This small molecule binds to this protein.
Small molecule (SMILES): CC1(C)O[C@@H]2[C@@H](CO[C@@]3(COS(N)(=O)=O)OC(C)(C)O[C@@H]23)O1

Binding-site contacts:
Ligand atom NAP contacts residue ZN1 of chain 1.J at 2.0 Å.
Ligand atom OAI contacts residue HIS97 of chain 1.B at 3.5 Å.
Ligand atom NAP contacts residue HIS122 of chain 1.B at 3.4 Å (h-bond).
Ligand atom SAO contacts residue HIS97 of chain 1.B at 3.8 Å.
Ligand atom OAR contacts residue THR208 of chain 1.B at 3.7 Å.
Ligand atom OAI contacts residue VAL147 of chain 1.B at 3.8 Å.
Ligand atom CAK contacts residue HIS97 of chain 1.B at 3.9 Å.
Ligand atom CAJ contacts residue SER71 of chain 1.B at 3.8 Å.
Ligand atom OAN contacts residue ZN1 of chain 1.J at 3.8 Å.
Ligand atom CAD contacts residue HIS97 of chain 1.B at 3.8 Å.
Ligand atom CAD contacts residue SER71 of chain 1.B at 3.5 Å.
Ligand atom CAM contacts residue THR208 of chain 1.B at 3.6 Å.
Ligand atom NAP contacts residue HIS99 of chain 1.B at 3.5 Å (h-bond).
Ligand atom CAE contacts residue ASN68 of chain 1.B at 3.8 Å.
Ligand atom CAC contacts residue THR208 of chain 1.B at 3.6 Å.
Ligand atom OAF contacts residue GLN95 of chain 1.B at 3.9 Å.
Ligand atom OAF contacts residue HIS97 of chain 1.B at 3.3 Å.
Ligand atom OAI contacts residue ZN1 of chain 1.J at 3.2 Å.
Ligand atom CAL contacts residue THR208 of chain 1.B at 3.5 Å.
Ligand atom OAQ contacts residue GLN95 of chain 1.B at 3.0 Å (h-bond).
Ligand atom OAA contacts residue HIS70 of chain 1.B at 4.0 Å.
Ligand atom CAK contacts residue GLN95 of chain 1.B at 3.6 Å.
Ligand atom SAO contacts residue THR207 of chain 1.B at 3.8 Å.
Ligand atom OAS contacts residue LEU206 of chain 1.B at 3.2 Å.
Ligand atom SAO contacts residue ZN1 of chain 1.J at 3.1 Å.
Ligand atom CAG contacts residue GLN95 of chain 1.B at 3.6 Å.
Ligand atom NAP contacts residue THR207 of chain 1.B at 2.7 Å (h-bond).
Ligand atom NAP contacts residue GLU109 of chain 1.B at 4.0 Å.
Ligand atom OAI contacts residue HIS122 of chain 1.B at 3.7 Å.
Ligand atom OAH contacts residue THR208 of chain 1.B at 2.6 Å (h-bond).
Ligand atom OAN contacts residue HIS97 of chain 1.B at 3.4 Å.
Ligand atom CAV contacts residue LEU206 of chain 1.B at 3.8 Å (hydrophobic).
Ligand atom NAP contacts residue HIS97 of chain 1.B at 3.4 Å (h-bond).
Ligand atom CAB contacts residue ASN68 of chain 1.B at 3.4 Å.
Ligand atom OAS contacts residue THR207 of chain 1.B at 2.8 Å (h-bond).
Ligand atom OAI contacts residue VAL124 of chain 1.B at 3.8 Å.
Ligand atom CAJ contacts residue HIS70 of chain 1.B at 3.8 Å.
Ligand atom OAI contacts residue TRP217 of chain 1.B at 3.9 Å.
Ligand atom OAA contacts residue ASN68 of chain 1.B at 2.9 Å (h-bond).
Ligand atom CAD contacts residue ASN68 of chain 1.B at 3.5 Å.

Sequence of chain 1.B:
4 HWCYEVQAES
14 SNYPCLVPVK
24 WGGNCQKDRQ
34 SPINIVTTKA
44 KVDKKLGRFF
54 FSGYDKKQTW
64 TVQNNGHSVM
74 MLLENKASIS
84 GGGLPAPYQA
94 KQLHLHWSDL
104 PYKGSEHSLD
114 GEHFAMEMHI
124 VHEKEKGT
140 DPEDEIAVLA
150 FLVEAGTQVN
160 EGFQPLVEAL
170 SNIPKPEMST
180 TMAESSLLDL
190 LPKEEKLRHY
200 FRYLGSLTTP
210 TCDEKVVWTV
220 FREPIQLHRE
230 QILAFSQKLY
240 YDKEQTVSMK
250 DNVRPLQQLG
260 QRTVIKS